Binding-site contacts:
Ligand atom C_7 contacts residue PHE187 of chain 1.D at 3.6 Å (hydrophobic).
Ligand atom C10 contacts residue GLY279 of chain 1.D at 4.2 Å.
Ligand atom C10 contacts residue THR283 of chain 1.D at 4.0 Å.
Ligand atom C_2 contacts residue ILE278 of chain 1.D at 3.7 Å (hydrophobic).
Ligand atom C_7 contacts residue PHE458 of chain 1.D at 3.4 Å (hydrophobic).
Ligand atom N_1 contacts residue PHE89 of chain 1.D at 4.2 Å.
Ligand atom C_3 contacts residue ILE278 of chain 1.D at 4.0 Å (hydrophobic).
Ligand atom C_9 contacts residue LEU348 of chain 1.D at 4.4 Å (hydrophobic).
Ligand atom C_8 contacts residue GLY279 of chain 1.D at 4.4 Å.
Ligand atom C_1 contacts residue ILE278 of chain 1.D at 3.4 Å (hydrophobic).
Ligand atom C_6 contacts residue ILE278 of chain 1.D at 4.4 Å (hydrophobic).
Ligand atom N_1 contacts residue PHE96 of chain 1.D at 4.0 Å.
Ligand atom C_2 contacts residue PHE89 of chain 1.D at 4.2 Å (hydrophobic).
Ligand atom C_6 contacts residue GLY279 of chain 1.D at 3.8 Å.
Ligand atom C_2 contacts residue PHE85 of chain 1.D at 3.7 Å (hydrophobic).
Ligand atom C_9 contacts residue THR283 of chain 1.D at 3.9 Å.
Ligand atom C_3 contacts residue ASN275 of chain 1.D at 3.4 Å.
Ligand atom C_4 contacts residue ILE278 of chain 1.D at 4.4 Å (hydrophobic).
Ligand atom N_1 contacts residue ASN275 of chain 1.D at 2.7 Å (h-bond).
Ligand atom C_1 contacts residue PHE85 of chain 1.D at 3.9 Å (hydrophobic).
Ligand atom C_8 contacts residue THR283 of chain 1.D at 3.6 Å.
Ligand atom C_3 contacts residue PHE96 of chain 1.D at 3.9 Å (hydrophobic).
Ligand atom C_5 contacts residue ILE278 of chain 1.D at 3.8 Å (hydrophobic).
Ligand atom N_1 contacts residue VAL95 of chain 1.D at 4.3 Å.
Ligand atom C_8 contacts residue PHE458 of chain 1.D at 3.8 Å (hydrophobic).
Ligand atom C_6 contacts residue PHE458 of chain 1.D at 4.3 Å (hydrophobic).
Ligand atom C_4 contacts residue GLY279 of chain 1.D at 4.1 Å.
Ligand atom C_9 contacts residue GLY279 of chain 1.D at 3.8 Å.
Ligand atom C_3 contacts residue PHE89 of chain 1.D at 3.5 Å (hydrophobic).
Ligand atom C_4 contacts residue VAL95 of chain 1.D at 4.2 Å (hydrophobic).
Ligand atom O_1 contacts residue LEU348 of chain 1.D at 4.3 Å.
Ligand atom O_1 contacts residue GLY279 of chain 1.D at 3.4 Å.
Ligand atom N_2 contacts residue GLY279 of chain 1.D at 3.3 Å (h-bond).
Ligand atom N_2 contacts residue THR283 of chain 1.D at 4.2 Å.
Ligand atom N_2 contacts residue HEM1 of chain 1.K at 2.3 Å.
Ligand atom C_8 contacts residue PHE187 of chain 1.D at 4.0 Å (hydrophobic).
Ligand atom C_8 contacts residue ILE344 of chain 1.D at 3.8 Å (hydrophobic).
Ligand atom C_5 contacts residue GLY279 of chain 1.D at 4.2 Å.
Ligand atom C_4 contacts residue ASN275 of chain 1.D at 3.8 Å.
Ligand atom C10 contacts residue HEM1 of chain 1.K at 3.0 Å.

Sequence of chain 1.D:
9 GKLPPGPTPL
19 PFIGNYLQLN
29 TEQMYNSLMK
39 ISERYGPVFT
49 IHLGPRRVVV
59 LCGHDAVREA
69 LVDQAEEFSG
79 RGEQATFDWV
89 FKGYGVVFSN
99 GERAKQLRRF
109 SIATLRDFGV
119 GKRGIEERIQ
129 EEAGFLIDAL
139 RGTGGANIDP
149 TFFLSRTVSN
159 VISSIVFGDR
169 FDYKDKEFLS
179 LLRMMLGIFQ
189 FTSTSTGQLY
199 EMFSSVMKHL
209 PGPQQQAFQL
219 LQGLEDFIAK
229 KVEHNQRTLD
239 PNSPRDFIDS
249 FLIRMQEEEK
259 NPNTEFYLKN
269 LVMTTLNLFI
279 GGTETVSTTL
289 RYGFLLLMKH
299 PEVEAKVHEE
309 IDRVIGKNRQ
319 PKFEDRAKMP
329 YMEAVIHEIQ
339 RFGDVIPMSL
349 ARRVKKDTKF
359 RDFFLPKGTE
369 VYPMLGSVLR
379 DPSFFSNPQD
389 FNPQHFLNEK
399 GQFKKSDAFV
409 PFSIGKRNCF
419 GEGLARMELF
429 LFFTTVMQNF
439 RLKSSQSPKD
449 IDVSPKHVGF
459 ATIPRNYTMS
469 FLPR

This protein binds this small molecule.
Small molecule (SMILES): NCc1ccc(-c2cccnc2)o1